This small molecule binds to this protein.
Small molecule (SMILES): Oc1ccc(/C=C/c2cc(O)cc(O)c2)cc1

Sequence of chain 1.B:
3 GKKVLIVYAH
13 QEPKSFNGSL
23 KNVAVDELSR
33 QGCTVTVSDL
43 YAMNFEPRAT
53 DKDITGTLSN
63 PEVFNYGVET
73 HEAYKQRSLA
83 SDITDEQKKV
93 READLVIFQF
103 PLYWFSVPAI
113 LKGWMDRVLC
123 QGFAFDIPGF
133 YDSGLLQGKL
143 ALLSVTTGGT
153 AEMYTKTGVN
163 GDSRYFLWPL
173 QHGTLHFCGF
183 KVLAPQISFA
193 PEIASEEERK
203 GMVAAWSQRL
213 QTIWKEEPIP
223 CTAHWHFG

Sequence of chain 1.A:
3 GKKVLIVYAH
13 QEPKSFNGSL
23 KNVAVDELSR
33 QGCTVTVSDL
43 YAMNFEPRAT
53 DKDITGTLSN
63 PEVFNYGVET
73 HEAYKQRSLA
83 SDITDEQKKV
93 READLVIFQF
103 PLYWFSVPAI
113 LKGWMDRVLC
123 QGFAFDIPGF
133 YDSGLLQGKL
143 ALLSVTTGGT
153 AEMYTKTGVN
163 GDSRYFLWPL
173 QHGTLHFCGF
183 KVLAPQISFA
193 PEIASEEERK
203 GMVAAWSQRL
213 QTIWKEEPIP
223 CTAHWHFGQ

Binding-site contacts:
Ligand atom O2 contacts residue GLY151 of chain 1.A at 3.6 Å.
Ligand atom C3 contacts residue ASN162 of chain 1.A at 3.8 Å.
Ligand atom C3 contacts residue PHE179 of chain 1.B at 3.8 Å (hydrophobic).
Ligand atom C11 contacts residue FAD1 of chain 1.C at 3.2 Å.
Ligand atom C2 contacts residue PHE107 of chain 1.A at 3.9 Å (hydrophobic).
Ligand atom O1 contacts residue FAD1 of chain 1.C at 3.5 Å.
Ligand atom C10 contacts residue TRP106 of chain 1.A at 3.4 Å (hydrophobic).
Ligand atom O2 contacts residue FAD1 of chain 1.C at 3.5 Å (h-bond).
Ligand atom C2 contacts residue FAD1 of chain 1.C at 3.6 Å.
Ligand atom C2 contacts residue ASN162 of chain 1.A at 3.6 Å.
Ligand atom C1 contacts residue PHE179 of chain 1.B at 3.3 Å (hydrophobic).
Ligand atom C1 contacts residue PHE107 of chain 1.A at 3.8 Å (hydrophobic).
Ligand atom C4 contacts residue PHE179 of chain 1.B at 3.8 Å (hydrophobic).
Ligand atom C5 contacts residue PHE179 of chain 1.B at 3.6 Å (hydrophobic).
Ligand atom C8 contacts residue FAD1 of chain 1.C at 3.3 Å.
Ligand atom O1 contacts residue THR72 of chain 1.B at 3.9 Å.
Ligand atom C10 contacts residue FAD1 of chain 1.C at 3.1 Å.
Ligand atom C1 contacts residue FAD1 of chain 1.C at 3.6 Å.
Ligand atom C11 contacts residue PHE127 of chain 1.B at 3.6 Å (hydrophobic).
Ligand atom C6 contacts residue PHE179 of chain 1.B at 3.6 Å (hydrophobic).
Ligand atom O3 contacts residue PHE107 of chain 1.A at 3.1 Å.
Ligand atom C14 contacts residue PHE127 of chain 1.B at 3.5 Å (hydrophobic).
Ligand atom C5 contacts residue FAD1 of chain 1.C at 3.4 Å.
Ligand atom C9 contacts residue FAD1 of chain 1.C at 3.3 Å.
Ligand atom C6 contacts residue FAD1 of chain 1.C at 3.3 Å.
Ligand atom O3 contacts residue PHE179 of chain 1.B at 3.3 Å.
Ligand atom C1 contacts residue GLY175 of chain 1.B at 3.7 Å.
Ligand atom C13 contacts residue FAD1 of chain 1.C at 3.6 Å.
Ligand atom C14 contacts residue FAD1 of chain 1.C at 3.5 Å.
Ligand atom C2 contacts residue PHE179 of chain 1.B at 3.5 Å (hydrophobic).
Ligand atom C3 contacts residue FAD1 of chain 1.C at 3.5 Å.
Ligand atom C6 contacts residue TRP106 of chain 1.A at 3.8 Å (hydrophobic).
Ligand atom C12 contacts residue FAD1 of chain 1.C at 3.5 Å.
Ligand atom C7 contacts residue FAD1 of chain 1.C at 3.4 Å.
Ligand atom O3 contacts residue GLY175 of chain 1.B at 2.8 Å (h-bond).
Ligand atom O2 contacts residue ASN162 of chain 1.A at 3.0 Å (h-bond).
Ligand atom C13 contacts residue PHE127 of chain 1.B at 3.8 Å (hydrophobic).
Ligand atom C4 contacts residue FAD1 of chain 1.C at 3.4 Å.
Ligand atom C10 contacts residue PHE127 of chain 1.B at 3.5 Å (hydrophobic).
Ligand atom C9 contacts residue PHE127 of chain 1.B at 3.4 Å (hydrophobic).